Sequence of chain 1.B:
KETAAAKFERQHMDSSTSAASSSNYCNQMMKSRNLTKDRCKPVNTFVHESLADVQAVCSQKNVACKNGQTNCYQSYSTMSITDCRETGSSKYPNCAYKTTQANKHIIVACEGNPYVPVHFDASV

This protein binds this small molecule.
Small molecule (SMILES): CC1O[Rh+](O)(O)(O)[Rh+](O)(O)(O)O1

Binding-site contacts:
Ligand atom C2 contacts residue VAL118 of chain 1.B at 3.1 Å (hydrophobic).
Ligand atom O14 contacts residue HIS119 of chain 1.B at 2.7 Å.
Ligand atom O11 contacts residue VAL118 of chain 1.B at 4.2 Å.
Ligand atom O15 contacts residue GLN11 of chain 1.B at 4.1 Å.
Ligand atom RH4 contacts residue LYS7 of chain 1.B at 4.2 Å.
Ligand atom C2 contacts residue HIS119 of chain 1.B at 4.5 Å.
Ligand atom O9 contacts residue HIS119 of chain 1.B at 3.3 Å (h-bond).
Ligand atom O12 contacts residue HIS119 of chain 1.B at 3.2 Å (h-bond).
Ligand atom O10 contacts residue VAL118 of chain 1.B at 3.2 Å (h-bond).
Ligand atom RH3 contacts residue HIS119 of chain 1.B at 2.2 Å.
Ligand atom O12 contacts residue VAL118 of chain 1.B at 3.4 Å (h-bond).
Ligand atom C1 contacts residue HIS119 of chain 1.B at 4.3 Å.
Ligand atom C2 contacts residue ALA4 of chain 1.B at 4.1 Å (hydrophobic).
Ligand atom O16 contacts residue LYS7 of chain 1.B at 4.0 Å.
Ligand atom C1 contacts residue VAL118 of chain 1.B at 3.4 Å (hydrophobic).
Ligand atom O10 contacts residue PHE120 of chain 1.B at 4.0 Å.
Ligand atom O10 contacts residue HIS119 of chain 1.B at 2.7 Å (h-bond).
Ligand atom O15 contacts residue LYS7 of chain 1.B at 3.2 Å.
Ligand atom O15 contacts residue VAL118 of chain 1.B at 4.0 Å.